Sequence of chain 1.A:
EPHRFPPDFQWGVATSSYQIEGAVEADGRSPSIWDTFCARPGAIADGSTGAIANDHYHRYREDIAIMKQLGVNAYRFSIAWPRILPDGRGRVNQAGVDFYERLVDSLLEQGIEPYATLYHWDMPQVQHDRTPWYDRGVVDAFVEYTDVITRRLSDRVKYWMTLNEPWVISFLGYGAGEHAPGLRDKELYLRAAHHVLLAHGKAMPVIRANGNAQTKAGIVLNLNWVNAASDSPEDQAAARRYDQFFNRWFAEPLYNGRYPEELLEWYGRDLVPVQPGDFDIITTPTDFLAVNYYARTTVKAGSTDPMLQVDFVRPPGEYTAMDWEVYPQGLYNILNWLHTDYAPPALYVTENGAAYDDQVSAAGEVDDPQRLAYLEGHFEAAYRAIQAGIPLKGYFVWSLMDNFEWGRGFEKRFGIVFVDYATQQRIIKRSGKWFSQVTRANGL

Binding-site contacts:
Ligand atom C5 contacts residue ASP41 of chain 1.A at 4.0 Å.
Ligand atom C5 contacts residue VAL30 of chain 1.A at 3.9 Å (hydrophobic).
Ligand atom O6 contacts residue ASP41 of chain 1.A at 2.7 Å (salt-bridge).
Ligand atom O3 contacts residue ALA57 of chain 1.A at 4.0 Å.
Ligand atom O6 contacts residue PRO37 of chain 1.A at 3.8 Å.
Ligand atom O5 contacts residue GLU31 of chain 1.A at 3.2 Å (salt-bridge).
Ligand atom O6 contacts residue ARG35 of chain 1.A at 4.0 Å.
Ligand atom C4 contacts residue ASP41 of chain 1.A at 4.0 Å.
Ligand atom O2 contacts residue ALA57 of chain 1.A at 3.8 Å.
Ligand atom C5 contacts residue GLU31 of chain 1.A at 4.3 Å.
Ligand atom C1 contacts residue GLU31 of chain 1.A at 3.5 Å.
Ligand atom O1 contacts residue GLU31 of chain 1.A at 3.0 Å (salt-bridge).
Ligand atom C3 contacts residue ALA57 of chain 1.A at 4.1 Å (hydrophobic).
Ligand atom O6 contacts residue VAL30 of chain 1.A at 3.9 Å.
Ligand atom C6 contacts residue ASP41 of chain 1.A at 3.7 Å.
Ligand atom O1 contacts residue VAL30 of chain 1.A at 4.0 Å.
Ligand atom C3 contacts residue VAL30 of chain 1.A at 4.2 Å (hydrophobic).
Ligand atom C6 contacts residue PRO37 of chain 1.A at 3.8 Å (hydrophobic).
Ligand atom O4 contacts residue ASP41 of chain 1.A at 2.7 Å.
Ligand atom O5 contacts residue VAL30 of chain 1.A at 4.5 Å.
Ligand atom C3 contacts residue ASP41 of chain 1.A at 4.5 Å.
Ligand atom O3 contacts residue THR55 of chain 1.A at 3.4 Å (h-bond).

A protein and the small-molecule ligand that binds it are described below.
Small molecule (SMILES): OC[C@H]1O[C@H](O)[C@H](O)[C@@H](O)[C@@H]1O